Binding-site contacts:
Ligand atom C7 contacts residue THR414 of chain 1.A at 3.7 Å.
Ligand atom C8 contacts residue ASP415 of chain 1.A at 3.6 Å.
Ligand atom C7 contacts residue ASP415 of chain 1.A at 4.0 Å.
Ligand atom O7 contacts residue THR412 of chain 1.A at 4.1 Å.
Ligand atom N2 contacts residue TRP409 of chain 1.A at 4.1 Å.
Ligand atom O7 contacts residue ASP415 of chain 1.A at 4.0 Å.
Ligand atom N2 contacts residue ASN354 of chain 1.A at 2.6 Å (h-bond).
Ligand atom C5 contacts residue ASN354 of chain 1.A at 3.7 Å.
Ligand atom C3 contacts residue ASN354 of chain 1.A at 3.7 Å.
Ligand atom O5 contacts residue ASN354 of chain 1.A at 2.5 Å (h-bond).
Ligand atom O7 contacts residue ARG413 of chain 1.A at 3.5 Å.
Ligand atom O3 contacts residue ARG413 of chain 1.A at 4.1 Å.
Ligand atom C8 contacts residue ASN354 of chain 1.A at 4.3 Å.
Ligand atom C8 contacts residue ASP416 of chain 1.A at 3.3 Å.
Ligand atom C7 contacts residue TRP409 of chain 1.A at 3.6 Å (hydrophobic).
Ligand atom C8 contacts residue TRP409 of chain 1.A at 3.3 Å (hydrophobic).
Ligand atom C7 contacts residue ASN354 of chain 1.A at 3.7 Å.
Ligand atom O3 contacts residue ASP415 of chain 1.A at 4.2 Å.
Ligand atom C8 contacts residue THR414 of chain 1.A at 3.4 Å.
Ligand atom O7 contacts residue THR414 of chain 1.A at 3.2 Å (h-bond).
Ligand atom C2 contacts residue ASN354 of chain 1.A at 2.4 Å.
Ligand atom C1 contacts residue ASN354 of chain 1.A at 1.4 Å.
Ligand atom C4 contacts residue ASN354 of chain 1.A at 4.2 Å.
Ligand atom O7 contacts residue TRP409 of chain 1.A at 3.6 Å.

A protein and the small-molecule ligand that binds it are described below.
Small molecule (SMILES): CC(=O)N[C@@H]1[C@@H](O)[C@H](O)[C@@H](CO)O[C@H]1O

Sequence of chain 1.A:
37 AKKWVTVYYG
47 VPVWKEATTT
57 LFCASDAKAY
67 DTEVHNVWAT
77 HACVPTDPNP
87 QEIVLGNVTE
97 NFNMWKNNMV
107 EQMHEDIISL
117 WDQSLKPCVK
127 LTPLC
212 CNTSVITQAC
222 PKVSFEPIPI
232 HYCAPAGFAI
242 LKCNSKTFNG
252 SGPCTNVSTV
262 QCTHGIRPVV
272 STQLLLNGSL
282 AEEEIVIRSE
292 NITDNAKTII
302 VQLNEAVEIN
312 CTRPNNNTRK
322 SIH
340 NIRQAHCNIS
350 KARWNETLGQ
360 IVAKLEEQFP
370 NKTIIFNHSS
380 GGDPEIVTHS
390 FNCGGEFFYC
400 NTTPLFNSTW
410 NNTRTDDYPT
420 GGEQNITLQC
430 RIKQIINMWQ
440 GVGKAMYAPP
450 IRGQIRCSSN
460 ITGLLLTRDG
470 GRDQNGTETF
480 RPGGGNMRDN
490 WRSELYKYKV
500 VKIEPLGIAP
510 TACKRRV